Sequence of chain 1.A:
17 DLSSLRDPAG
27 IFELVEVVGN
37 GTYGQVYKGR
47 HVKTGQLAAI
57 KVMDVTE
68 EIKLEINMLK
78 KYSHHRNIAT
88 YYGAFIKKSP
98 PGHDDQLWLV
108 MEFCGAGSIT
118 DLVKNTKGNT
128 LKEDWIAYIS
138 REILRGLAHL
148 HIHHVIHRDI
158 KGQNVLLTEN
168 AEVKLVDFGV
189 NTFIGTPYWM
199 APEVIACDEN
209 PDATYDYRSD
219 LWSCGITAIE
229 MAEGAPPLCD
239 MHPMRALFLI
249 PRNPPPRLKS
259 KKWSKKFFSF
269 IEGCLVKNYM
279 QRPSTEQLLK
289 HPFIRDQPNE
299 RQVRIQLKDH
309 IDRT

This small molecule binds to this protein.
Small molecule (SMILES): CCCCCC(=O)c1c(O)c(-c2ccc(O)cc2)c[nH]c1=O

Binding-site contacts:
Ligand atom CAQ contacts residue CYS111 of chain 1.A at 3.4 Å (hydrophobic).
Ligand atom CAQ contacts residue PHE110 of chain 1.A at 3.9 Å (hydrophobic).
Ligand atom CAV contacts residue GLY112 of chain 1.A at 3.4 Å.
Ligand atom CAJ contacts residue CYS111 of chain 1.A at 3.7 Å (hydrophobic).
Ligand atom NAI contacts residue GLU109 of chain 1.A at 3.0 Å (salt-bridge).
Ligand atom CAH contacts residue GLU109 of chain 1.A at 3.7 Å.
Ligand atom CAH contacts residue ALA55 of chain 1.A at 3.4 Å (hydrophobic).
Ligand atom OAO contacts residue CYS111 of chain 1.A at 2.6 Å (h-bond).
Ligand atom OAO contacts residue GLU109 of chain 1.A at 3.9 Å.
Ligand atom CAJ contacts residue ALA55 of chain 1.A at 3.6 Å (hydrophobic).
Ligand atom CAV contacts residue PHE110 of chain 1.A at 3.9 Å (hydrophobic).
Ligand atom CAH contacts residue VAL173 of chain 1.A at 3.8 Å (hydrophobic).
Ligand atom OAR contacts residue VAL34 of chain 1.A at 3.7 Å.
Ligand atom CAT contacts residue CYS111 of chain 1.A at 3.4 Å (hydrophobic).
Ligand atom OAN contacts residue LYS57 of chain 1.A at 3.8 Å.
Ligand atom OAN contacts residue ASP174 of chain 1.A at 3.8 Å.
Ligand atom CAJ contacts residue LEU163 of chain 1.A at 3.5 Å (hydrophobic).
Ligand atom OAM contacts residue TYR39 of chain 1.A at 3.3 Å.
Ligand atom CAG contacts residue ALA55 of chain 1.A at 3.9 Å (hydrophobic).
Ligand atom CAP contacts residue VAL34 of chain 1.A at 4.0 Å (hydrophobic).
Ligand atom CAU contacts residue GLY112 of chain 1.A at 3.7 Å.
Ligand atom CAD contacts residue VAL42 of chain 1.A at 4.0 Å (hydrophobic).
Ligand atom CAL contacts residue VAL42 of chain 1.A at 4.0 Å (hydrophobic).
Ligand atom CAF contacts residue ASP174 of chain 1.A at 3.7 Å.
Ligand atom NAI contacts residue LEU163 of chain 1.A at 3.9 Å.
Ligand atom OAO contacts residue LEU163 of chain 1.A at 3.9 Å.
Ligand atom CAB contacts residue MET108 of chain 1.A at 3.8 Å (hydrophobic).
Ligand atom CAT contacts residue GLY112 of chain 1.A at 3.5 Å.
Ligand atom CAK contacts residue LEU163 of chain 1.A at 3.3 Å (hydrophobic).
Ligand atom OAM contacts residue VAL42 of chain 1.A at 3.6 Å.
Ligand atom CAP contacts residue LEU163 of chain 1.A at 3.7 Å (hydrophobic).
Ligand atom NAI contacts residue ALA55 of chain 1.A at 3.2 Å.
Ligand atom CAT contacts residue GLY114 of chain 1.A at 3.9 Å.
Ligand atom CAE contacts residue TYR39 of chain 1.A at 3.8 Å (hydrophobic).
Ligand atom CAE contacts residue VAL173 of chain 1.A at 3.8 Å (hydrophobic).
Ligand atom CAS contacts residue VAL34 of chain 1.A at 3.9 Å (hydrophobic).
Ligand atom CAL contacts residue LEU163 of chain 1.A at 3.7 Å (hydrophobic).
Ligand atom OAR contacts residue TYR39 of chain 1.A at 3.4 Å.
Ligand atom OAO contacts residue PHE110 of chain 1.A at 3.5 Å.
Ligand atom CAJ contacts residue GLU109 of chain 1.A at 3.9 Å.